This small molecule binds to this protein.
Small molecule (SMILES): CC(C)C[C@@H](C=O)NC(=O)[C@H](CCCN=C(N)N)NC(=O)[C@H](CO)NC(=O)[C@H](CCCCN)NC(=O)[C@H](C)NC(=O)[C@H](COP(=O)(O)O)NC(=O)[C@H](CO)NC(=O)[C@@H]1CCCN1C(=O)[C@@H](N)CO

Sequence of chain 1.P:
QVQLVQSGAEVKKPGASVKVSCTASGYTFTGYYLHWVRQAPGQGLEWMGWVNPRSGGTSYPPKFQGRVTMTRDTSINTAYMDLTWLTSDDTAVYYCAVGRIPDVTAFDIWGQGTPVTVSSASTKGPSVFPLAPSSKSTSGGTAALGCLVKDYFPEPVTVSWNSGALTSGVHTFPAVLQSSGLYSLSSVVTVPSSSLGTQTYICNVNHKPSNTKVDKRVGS

Binding-site contacts:
Ligand atom CB contacts residue ILE101 of chain 1.P at 3.4 Å (hydrophobic).
Ligand atom CD contacts residue TYR31 of chain 1.Q at 3.5 Å (hydrophobic).
Ligand atom C contacts residue PHE98 of chain 1.Q at 3.6 Å (hydrophobic).
Ligand atom OG contacts residue ILE101 of chain 1.P at 2.9 Å (h-bond).
Ligand atom O contacts residue HIS35 of chain 1.P at 2.9 Å (h-bond).
Ligand atom NH2 contacts residue ARG100 of chain 1.P at 3.5 Å (salt-bridge).
Ligand atom O contacts residue TYR33 of chain 1.P at 3.4 Å.
Ligand atom CB contacts residue GLY99 of chain 1.P at 3.1 Å.
Ligand atom O contacts residue GLY99 of chain 1.P at 3.3 Å (h-bond).
Ligand atom N contacts residue PHE98 of chain 1.Q at 3.0 Å (h-bond).
Ligand atom CB contacts residue THR105 of chain 1.P at 3.6 Å.
Ligand atom CG contacts residue PHE98 of chain 1.Q at 3.3 Å (hydrophobic).
Ligand atom C contacts residue TYR33 of chain 1.P at 3.4 Å (hydrophobic).
Ligand atom O contacts residue PHE98 of chain 1.Q at 3.6 Å.
Ligand atom CD1 contacts residue ARG54 of chain 1.P at 3.5 Å.
Ligand atom O contacts residue TYR32 of chain 1.P at 3.4 Å.
Ligand atom CD1 contacts residue THR30 of chain 1.P at 3.3 Å.
Ligand atom C contacts residue GLY99 of chain 1.P at 3.3 Å.
Ligand atom CA contacts residue THR105 of chain 1.P at 3.3 Å.
Ligand atom N contacts residue PHE98 of chain 1.Q at 3.3 Å.
Ligand atom CG contacts residue GLY31 of chain 1.P at 3.3 Å.
Ligand atom CA contacts residue GLY99 of chain 1.P at 3.2 Å.
Ligand atom O contacts residue TYR33 of chain 1.P at 3.1 Å (h-bond).
Ligand atom OG contacts residue THR100 of chain 1.Q at 3.0 Å (h-bond).
Ligand atom CD1 contacts residue GLY31 of chain 1.P at 3.5 Å.
Ligand atom CD contacts residue TYR33 of chain 1.P at 3.6 Å (hydrophobic).
Ligand atom CD2 contacts residue ASN52 of chain 1.P at 3.5 Å.
Ligand atom NE contacts residue ARG100 of chain 1.P at 3.4 Å (salt-bridge).
Ligand atom OG contacts residue SER99 of chain 1.Q at 3.3 Å.
Ligand atom O contacts residue TRP102 of chain 1.Q at 3.5 Å.
Ligand atom CB contacts residue PHE98 of chain 1.Q at 3.5 Å (hydrophobic).
Ligand atom CD2 contacts residue TYR33 of chain 1.P at 3.5 Å (hydrophobic).
Ligand atom N contacts residue THR105 of chain 1.P at 3.2 Å (h-bond).
Ligand atom N contacts residue GLY31 of chain 1.P at 3.2 Å (h-bond).
Ligand atom C contacts residue PHE98 of chain 1.Q at 3.4 Å (hydrophobic).
Ligand atom CB contacts residue GLY31 of chain 1.P at 3.3 Å.
Ligand atom CD contacts residue PHE98 of chain 1.Q at 3.5 Å (hydrophobic).
Ligand atom CZ contacts residue PRO102 of chain 1.P at 3.5 Å (hydrophobic).
Ligand atom CA contacts residue TYR33 of chain 1.P at 3.4 Å (hydrophobic).
Ligand atom CA contacts residue PHE98 of chain 1.Q at 3.2 Å (hydrophobic).

Sequence of chain 1.Q:
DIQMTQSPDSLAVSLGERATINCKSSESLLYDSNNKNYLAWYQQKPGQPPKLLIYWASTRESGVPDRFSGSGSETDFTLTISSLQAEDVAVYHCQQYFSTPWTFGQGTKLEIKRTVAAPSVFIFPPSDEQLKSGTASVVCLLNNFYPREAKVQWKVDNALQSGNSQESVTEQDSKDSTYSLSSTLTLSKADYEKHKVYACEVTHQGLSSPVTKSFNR